The small molecule below binds the protein below.
Small molecule (SMILES): CC(=O)N[C@@H]1[C@@H](O)[C@H](O)[C@@H](CO)O[C@H]1O

Sequence of chain 1.I:
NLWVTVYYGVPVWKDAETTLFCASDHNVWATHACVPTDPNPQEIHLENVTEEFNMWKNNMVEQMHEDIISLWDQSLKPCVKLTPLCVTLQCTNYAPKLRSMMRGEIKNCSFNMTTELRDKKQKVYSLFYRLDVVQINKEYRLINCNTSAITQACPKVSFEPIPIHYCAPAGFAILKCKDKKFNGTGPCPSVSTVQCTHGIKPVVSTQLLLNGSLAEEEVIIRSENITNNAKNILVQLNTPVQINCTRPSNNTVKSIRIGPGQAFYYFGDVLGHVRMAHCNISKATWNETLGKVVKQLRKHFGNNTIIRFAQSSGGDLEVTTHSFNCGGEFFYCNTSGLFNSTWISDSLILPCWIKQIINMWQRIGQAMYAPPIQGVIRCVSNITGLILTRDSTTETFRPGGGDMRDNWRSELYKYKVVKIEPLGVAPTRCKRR

Binding-site contacts:
Ligand atom C7 contacts residue SER357 of chain 1.I at 4.5 Å.
Ligand atom C3 contacts residue ASN361 of chain 1.I at 3.8 Å.
Ligand atom C1 contacts residue ASN361 of chain 1.I at 1.4 Å.
Ligand atom C7 contacts residue ASN361 of chain 1.I at 3.2 Å.
Ligand atom O7 contacts residue GLY358 of chain 1.I at 3.8 Å.
Ligand atom O5 contacts residue ASN361 of chain 1.I at 2.4 Å (h-bond).
Ligand atom C5 contacts residue ASN361 of chain 1.I at 3.7 Å.
Ligand atom O7 contacts residue ASN361 of chain 1.I at 3.1 Å (h-bond).
Ligand atom C2 contacts residue ASN361 of chain 1.I at 2.5 Å.
Ligand atom C8 contacts residue ASN361 of chain 1.I at 3.8 Å.
Ligand atom N2 contacts residue ASN361 of chain 1.I at 2.9 Å (h-bond).
Ligand atom C4 contacts residue ASN361 of chain 1.I at 4.2 Å.
Ligand atom C8 contacts residue SER357 of chain 1.I at 3.5 Å.